Sequence of chain 19.E:
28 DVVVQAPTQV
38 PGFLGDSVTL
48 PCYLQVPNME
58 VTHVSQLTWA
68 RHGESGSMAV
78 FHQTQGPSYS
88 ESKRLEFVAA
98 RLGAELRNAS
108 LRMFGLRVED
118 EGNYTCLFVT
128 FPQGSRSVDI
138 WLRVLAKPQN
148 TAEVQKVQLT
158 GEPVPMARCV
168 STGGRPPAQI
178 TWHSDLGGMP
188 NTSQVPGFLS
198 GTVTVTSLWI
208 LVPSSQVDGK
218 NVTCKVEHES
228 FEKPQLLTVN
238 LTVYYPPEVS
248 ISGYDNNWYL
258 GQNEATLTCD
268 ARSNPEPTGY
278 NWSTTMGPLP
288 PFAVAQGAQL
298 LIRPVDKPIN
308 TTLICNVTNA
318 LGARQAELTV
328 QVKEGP

Binding-site contacts:
Ligand atom C7 contacts residue ASN313 of chain 19.E at 3.5 Å.
Ligand atom C2 contacts residue ASN313 of chain 19.E at 2.4 Å.
Ligand atom C4 contacts residue ASN313 of chain 19.E at 4.2 Å.
Ligand atom C7 contacts residue GLN322 of chain 19.E at 3.9 Å.
Ligand atom C5 contacts residue ASN313 of chain 19.E at 3.6 Å.
Ligand atom C3 contacts residue ASN313 of chain 19.E at 3.8 Å.
Ligand atom N2 contacts residue ASN313 of chain 19.E at 3.0 Å (h-bond).
Ligand atom C6 contacts residue THR315 of chain 19.E at 3.8 Å.
Ligand atom O7 contacts residue ASN313 of chain 19.E at 3.6 Å.
Ligand atom C1 contacts residue ASN313 of chain 19.E at 1.4 Å.
Ligand atom O7 contacts residue GLN322 of chain 19.E at 4.4 Å.
Ligand atom C5 contacts residue THR315 of chain 19.E at 4.0 Å.
Ligand atom O5 contacts residue THR315 of chain 19.E at 3.9 Å.
Ligand atom N2 contacts residue GLN322 of chain 19.E at 4.5 Å.
Ligand atom O5 contacts residue ASN313 of chain 19.E at 2.3 Å (h-bond).
Ligand atom C8 contacts residue GLN322 of chain 19.E at 3.2 Å.

This protein binds this small molecule.
Small molecule (SMILES): CC(=O)N[C@@H]1[C@@H](O)[C@H](O)[C@@H](CO)O[C@H]1O